Sequence of chain 1.A:
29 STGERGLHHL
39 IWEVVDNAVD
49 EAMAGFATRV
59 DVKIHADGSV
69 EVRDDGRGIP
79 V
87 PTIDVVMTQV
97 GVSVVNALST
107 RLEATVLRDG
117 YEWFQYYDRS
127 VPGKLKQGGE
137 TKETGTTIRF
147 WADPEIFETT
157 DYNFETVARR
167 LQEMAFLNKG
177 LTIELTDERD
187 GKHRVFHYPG

Binding-site contacts:
Ligand atom N11 contacts residue VAL92 of chain 1.A at 3.8 Å.
Ligand atom C12 contacts residue ILE77 of chain 1.A at 3.4 Å (hydrophobic).
Ligand atom C22 contacts residue ARG75 of chain 1.A at 3.7 Å.
Ligand atom C5 contacts residue VAL96 of chain 1.A at 3.8 Å (hydrophobic).
Ligand atom C4 contacts residue VAL96 of chain 1.A at 3.9 Å (hydrophobic).
Ligand atom C10 contacts residue ASN45 of chain 1.A at 3.8 Å.
Ligand atom C20 contacts residue PRO78 of chain 1.A at 3.9 Å (hydrophobic).
Ligand atom C9 contacts residue ILE77 of chain 1.A at 3.6 Å (hydrophobic).
Ligand atom C23 contacts residue PRO78 of chain 1.A at 3.6 Å (hydrophobic).
Ligand atom C19 contacts residue GLU49 of chain 1.A at 3.8 Å.
Ligand atom N14 contacts residue ILE77 of chain 1.A at 3.5 Å.
Ligand atom C6 contacts residue ASN45 of chain 1.A at 3.4 Å.
Ligand atom N17 contacts residue ALA46 of chain 1.A at 3.9 Å.
Ligand atom C5 contacts residue ASN45 of chain 1.A at 3.4 Å.
Ligand atom C30 contacts residue PRO78 of chain 1.A at 3.9 Å (hydrophobic).
Ligand atom C24 contacts residue ARG75 of chain 1.A at 3.6 Å.
Ligand atom N14 contacts residue ASN45 of chain 1.A at 3.5 Å.
Ligand atom C7 contacts residue ASN45 of chain 1.A at 3.5 Å.
Ligand atom O16 contacts residue GLU49 of chain 1.A at 3.0 Å.
Ligand atom C24 contacts residue GLY76 of chain 1.A at 3.4 Å.
Ligand atom N17 contacts residue ASP72 of chain 1.A at 3.0 Å (salt-bridge).
Ligand atom O16 contacts residue THR142 of chain 1.A at 3.8 Å.
Ligand atom N11 contacts residue ILE77 of chain 1.A at 3.7 Å.
Ligand atom C4 contacts residue ASN45 of chain 1.A at 3.9 Å.
Ligand atom N18 contacts residue GLU49 of chain 1.A at 3.7 Å.
Ligand atom C23 contacts residue ARG75 of chain 1.A at 3.3 Å.
Ligand atom O25 contacts residue PRO78 of chain 1.A at 3.5 Å.
Ligand atom C1 contacts residue SER99 of chain 1.A at 3.5 Å.
Ligand atom C21 contacts residue PRO78 of chain 1.A at 3.6 Å (hydrophobic).
Ligand atom C8 contacts residue GLN95 of chain 1.A at 3.4 Å.
Ligand atom C35 contacts residue ASP90 of chain 1.A at 3.5 Å.
Ligand atom O25 contacts residue ARG75 of chain 1.A at 3.5 Å (salt-bridge).
Ligand atom N17 contacts residue THR142 of chain 1.A at 3.7 Å.
Ligand atom C31 contacts residue PRO78 of chain 1.A at 3.8 Å (hydrophobic).
Ligand atom C22 contacts residue PRO78 of chain 1.A at 3.5 Å (hydrophobic).
Ligand atom C13 contacts residue ILE77 of chain 1.A at 3.4 Å (hydrophobic).
Ligand atom C24 contacts residue GLU49 of chain 1.A at 3.6 Å.
Ligand atom C10 contacts residue ILE77 of chain 1.A at 3.8 Å (hydrophobic).
Ligand atom C9 contacts residue ASN45 of chain 1.A at 3.5 Å.
Ligand atom C23 contacts residue GLY76 of chain 1.A at 3.6 Å.

A protein and the small-molecule ligand that binds it are described below.
Small molecule (SMILES): Cc1ccc(-c2cnc(Nc3ccc(OCCCN4CCN(C)CC4)cc3)c(C(N)=O)n2)cc1C